Sequence of chain 1.F:
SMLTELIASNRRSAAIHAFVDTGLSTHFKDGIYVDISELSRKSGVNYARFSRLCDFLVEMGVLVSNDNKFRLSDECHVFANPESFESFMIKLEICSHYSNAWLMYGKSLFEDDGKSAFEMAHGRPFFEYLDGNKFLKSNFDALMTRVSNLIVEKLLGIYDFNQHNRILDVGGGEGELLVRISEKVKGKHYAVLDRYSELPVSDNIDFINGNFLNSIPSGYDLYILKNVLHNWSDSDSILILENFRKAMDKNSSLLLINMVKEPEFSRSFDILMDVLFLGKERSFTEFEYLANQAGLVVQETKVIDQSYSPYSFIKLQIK

Binding-site contacts:
Ligand atom O8 contacts residue PHE269 of chain 1.H at 3.8 Å.
Ligand atom O8 contacts residue MET144 of chain 1.H at 3.6 Å.
Ligand atom C26 contacts residue ASN227 of chain 1.H at 3.2 Å.
Ligand atom C17 contacts residue LEU92 of chain 1.H at 3.4 Å (hydrophobic).
Ligand atom O17 contacts residue MET259 of chain 1.H at 3.2 Å.
Ligand atom C2 contacts residue MET144 of chain 1.H at 4.0 Å (hydrophobic).
Ligand atom C17 contacts residue GLU93 of chain 1.H at 3.4 Å.
Ligand atom O18 contacts residue MET273 of chain 1.H at 4.1 Å.
Ligand atom O7 contacts residue MET89 of chain 1.H at 3.2 Å.
Ligand atom C10 contacts residue LEU143 of chain 1.H at 4.1 Å (hydrophobic).
Ligand atom C3 contacts residue MET144 of chain 1.H at 3.8 Å (hydrophobic).
Ligand atom C12 contacts residue LEU272 of chain 1.H at 3.6 Å (hydrophobic).
Ligand atom C4 contacts residue LEU143 of chain 1.H at 4.1 Å (hydrophobic).
Ligand atom C17 contacts residue MET89 of chain 1.H at 3.5 Å (hydrophobic).
Ligand atom O17 contacts residue MET144 of chain 1.H at 3.9 Å.
Ligand atom C6 contacts residue VAL147 of chain 1.H at 4.0 Å (hydrophobic).
Ligand atom C1 contacts residue TYR308 of chain 1.H at 3.8 Å (hydrophobic).
Ligand atom O19 contacts residue TYR98 of chain 1.H at 3.0 Å.
Ligand atom C1 contacts residue MET259 of chain 1.H at 3.4 Å (hydrophobic).
Ligand atom C4 contacts residue PHE269 of chain 1.H at 4.0 Å (hydrophobic).
Ligand atom O19 contacts residue GLU93 of chain 1.H at 3.7 Å.
Ligand atom C13 contacts residue LEU272 of chain 1.H at 3.8 Å (hydrophobic).
Ligand atom C11 contacts residue LEU272 of chain 1.H at 4.1 Å (hydrophobic).
Ligand atom C3 contacts residue PHE269 of chain 1.H at 3.7 Å (hydrophobic).
Ligand atom C6 contacts residue MET259 of chain 1.H at 4.0 Å (hydrophobic).
Ligand atom C2 contacts residue MET259 of chain 1.H at 3.4 Å (hydrophobic).
Ligand atom C17 contacts residue TYR98 of chain 1.H at 3.7 Å (hydrophobic).
Ligand atom C6 contacts residue TYR308 of chain 1.H at 3.3 Å (hydrophobic).
Ligand atom O18 contacts residue PHE140 of chain 1.H at 3.5 Å.
Ligand atom O17 contacts residue PHE269 of chain 1.H at 4.2 Å.
Ligand atom C12 contacts residue TYR98 of chain 1.H at 3.9 Å (hydrophobic).
Ligand atom C20 contacts residue PHE269 of chain 1.H at 4.1 Å (hydrophobic).
Ligand atom C21 contacts residue MET144 of chain 1.H at 3.6 Å (hydrophobic).
Ligand atom C9 contacts residue PHE269 of chain 1.H at 3.8 Å (hydrophobic).
Ligand atom C21 contacts residue PHE269 of chain 1.H at 3.6 Å (hydrophobic).
Ligand atom O17 contacts residue HIS230 of chain 1.H at 4.1 Å.
Ligand atom C26 contacts residue MET144 of chain 1.H at 3.4 Å (hydrophobic).
Ligand atom O19 contacts residue LEU272 of chain 1.H at 3.9 Å.
Ligand atom C13 contacts residue TYR98 of chain 1.H at 3.3 Å (hydrophobic).
Ligand atom C26 contacts residue MET259 of chain 1.H at 3.9 Å (hydrophobic).

This protein binds this small molecule.
Small molecule (SMILES): COc1cc(O)c2c(c1)C(=O)c1cccc(OC)c1C2=O

Sequence of chain 1.H:
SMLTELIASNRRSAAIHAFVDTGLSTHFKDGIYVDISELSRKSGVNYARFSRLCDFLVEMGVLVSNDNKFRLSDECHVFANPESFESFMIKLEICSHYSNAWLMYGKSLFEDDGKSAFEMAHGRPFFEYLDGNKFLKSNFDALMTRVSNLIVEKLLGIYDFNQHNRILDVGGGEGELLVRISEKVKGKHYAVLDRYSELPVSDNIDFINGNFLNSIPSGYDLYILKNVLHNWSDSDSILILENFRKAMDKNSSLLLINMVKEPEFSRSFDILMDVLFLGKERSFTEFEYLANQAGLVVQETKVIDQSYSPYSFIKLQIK